Binding-site contacts:
Ligand atom O7 contacts residue ASP811 of chain 1.A at 3.9 Å.
Ligand atom C8 contacts residue ASP811 of chain 1.A at 4.3 Å.
Ligand atom C2 contacts residue THR942 of chain 1.A at 4.4 Å.
Ligand atom C3 contacts residue ASN940 of chain 1.A at 3.9 Å.
Ligand atom C6 contacts residue THR942 of chain 1.A at 4.3 Å.
Ligand atom N2 contacts residue ASN940 of chain 1.A at 3.1 Å (h-bond).
Ligand atom O6 contacts residue ASN940 of chain 1.A at 4.0 Å.
Ligand atom C5 contacts residue ASN940 of chain 1.A at 3.8 Å.
Ligand atom C2 contacts residue ASN940 of chain 1.A at 2.6 Å.
Ligand atom O5 contacts residue ASN940 of chain 1.A at 2.5 Å (h-bond).
Ligand atom C1 contacts residue THR942 of chain 1.A at 3.7 Å.
Ligand atom O5 contacts residue THR942 of chain 1.A at 4.0 Å.
Ligand atom C7 contacts residue ASN940 of chain 1.A at 4.1 Å.
Ligand atom C1 contacts residue ASN940 of chain 1.A at 1.5 Å.
Ligand atom C4 contacts residue ASN940 of chain 1.A at 4.3 Å.

Sequence of chain 1.A:
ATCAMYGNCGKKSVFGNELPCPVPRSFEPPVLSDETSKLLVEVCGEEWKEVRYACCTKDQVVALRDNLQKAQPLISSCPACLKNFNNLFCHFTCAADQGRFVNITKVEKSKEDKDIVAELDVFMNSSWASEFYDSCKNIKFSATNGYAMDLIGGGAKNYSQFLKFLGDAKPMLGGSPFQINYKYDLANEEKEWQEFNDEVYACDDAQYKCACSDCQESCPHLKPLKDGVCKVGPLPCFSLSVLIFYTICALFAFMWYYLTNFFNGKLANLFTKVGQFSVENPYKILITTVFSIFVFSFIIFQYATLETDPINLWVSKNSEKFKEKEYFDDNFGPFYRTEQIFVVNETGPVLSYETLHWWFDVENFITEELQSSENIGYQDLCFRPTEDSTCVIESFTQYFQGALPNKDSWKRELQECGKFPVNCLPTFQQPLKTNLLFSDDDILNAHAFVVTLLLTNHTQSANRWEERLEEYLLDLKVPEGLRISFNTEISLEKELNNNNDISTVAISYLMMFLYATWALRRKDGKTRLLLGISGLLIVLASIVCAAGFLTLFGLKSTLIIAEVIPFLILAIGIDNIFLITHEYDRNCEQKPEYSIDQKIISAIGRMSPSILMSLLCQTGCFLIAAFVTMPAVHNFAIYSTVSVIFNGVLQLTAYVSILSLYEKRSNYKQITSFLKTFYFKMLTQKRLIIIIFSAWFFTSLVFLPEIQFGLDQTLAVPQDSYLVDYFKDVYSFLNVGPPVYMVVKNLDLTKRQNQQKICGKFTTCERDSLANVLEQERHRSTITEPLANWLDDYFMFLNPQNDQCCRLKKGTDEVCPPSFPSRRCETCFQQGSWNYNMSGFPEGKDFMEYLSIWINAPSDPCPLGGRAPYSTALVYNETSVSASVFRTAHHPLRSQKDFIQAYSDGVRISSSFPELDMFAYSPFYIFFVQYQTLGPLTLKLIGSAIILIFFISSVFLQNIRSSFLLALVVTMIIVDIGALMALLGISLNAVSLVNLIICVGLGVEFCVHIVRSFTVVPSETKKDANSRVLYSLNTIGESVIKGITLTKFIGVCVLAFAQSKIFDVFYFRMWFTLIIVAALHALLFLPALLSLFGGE

A small-molecule ligand and the protein it binds are described below.
Small molecule (SMILES): CC(=O)N[C@@H]1[C@@H](O)[C@H](O)[C@@H](CO)O[C@H]1O